The protein below binds the small molecule below.
Small molecule (SMILES): CC(C)C[C@H](NC(=O)OCc1ccccc1)C(=O)N[C@H](CO)C[C@@H]1CCNC1=O

Sequence of chain 1.B:
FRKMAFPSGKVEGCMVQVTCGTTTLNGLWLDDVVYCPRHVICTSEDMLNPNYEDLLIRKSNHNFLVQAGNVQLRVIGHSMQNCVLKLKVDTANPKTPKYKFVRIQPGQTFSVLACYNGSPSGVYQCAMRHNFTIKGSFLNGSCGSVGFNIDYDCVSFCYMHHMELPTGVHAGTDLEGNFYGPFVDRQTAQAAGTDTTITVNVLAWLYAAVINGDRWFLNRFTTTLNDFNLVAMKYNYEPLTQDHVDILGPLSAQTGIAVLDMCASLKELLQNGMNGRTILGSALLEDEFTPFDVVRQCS

Binding-site contacts:
Ligand atom O22 contacts residue GLY141 of chain 1.B at 3.3 Å (h-bond).
Ligand atom C7 contacts residue GLU164 of chain 1.B at 3.0 Å.
Ligand atom N28 contacts residue PHE138 of chain 1.B at 3.4 Å (h-bond).
Ligand atom C12 contacts residue HIS162 of chain 1.B at 3.5 Å.
Ligand atom C24 contacts residue HIS161 of chain 1.B at 3.8 Å.
Ligand atom N19 contacts residue HIS162 of chain 1.B at 2.9 Å (h-bond).
Ligand atom C1 contacts residue THR188 of chain 1.B at 3.8 Å.
Ligand atom C12 contacts residue GLN187 of chain 1.B at 3.5 Å.
Ligand atom C3 contacts residue THR188 of chain 1.B at 3.5 Å.
Ligand atom N28 contacts residue LEU139 of chain 1.B at 3.9 Å.
Ligand atom O22 contacts residue CYS143 of chain 1.B at 2.7 Å (h-bond).
Ligand atom O30 contacts residue HIS161 of chain 1.B at 2.8 Å (h-bond).
Ligand atom O22 contacts residue SER142 of chain 1.B at 3.4 Å (h-bond).
Ligand atom N11 contacts residue GLN187 of chain 1.B at 2.7 Å (h-bond).
Ligand atom C13 contacts residue GLN187 of chain 1.B at 3.2 Å.
Ligand atom C20 contacts residue CYS143 of chain 1.B at 2.8 Å (hydrophobic).
Ligand atom O10 contacts residue MET163 of chain 1.B at 3.4 Å.
Ligand atom C2 contacts residue THR188 of chain 1.B at 3.5 Å.
Ligand atom C26 contacts residue ASN140 of chain 1.B at 3.2 Å.
Ligand atom N19 contacts residue CYS143 of chain 1.B at 3.1 Å (h-bond).
Ligand atom C20 contacts residue HIS162 of chain 1.B at 3.8 Å.
Ligand atom C9 contacts residue GLN187 of chain 1.B at 3.6 Å.
Ligand atom C29 contacts residue HIS161 of chain 1.B at 3.8 Å.
Ligand atom C16 contacts residue ARG186 of chain 1.B at 3.5 Å.
Ligand atom C21 contacts residue CYS143 of chain 1.B at 1.8 Å (hydrophobic).
Ligand atom C29 contacts residue GLU164 of chain 1.B at 3.6 Å.
Ligand atom O30 contacts residue GLU164 of chain 1.B at 3.6 Å.
Ligand atom O8 contacts residue GLN187 of chain 1.B at 3.7 Å.
Ligand atom O30 contacts residue PHE138 of chain 1.B at 3.4 Å.
Ligand atom O10 contacts residue GLU164 of chain 1.B at 3.0 Å (salt-bridge).
Ligand atom C1 contacts residue GLU164 of chain 1.B at 3.8 Å.
Ligand atom C17 contacts residue HIS162 of chain 1.B at 3.7 Å.
Ligand atom C6 contacts residue GLU164 of chain 1.B at 3.7 Å.
Ligand atom O30 contacts residue HIS170 of chain 1.B at 3.6 Å.
Ligand atom N28 contacts residue GLU164 of chain 1.B at 3.2 Å (salt-bridge).
Ligand atom C15 contacts residue HIS39 of chain 1.B at 3.8 Å.
Ligand atom C27 contacts residue ASN140 of chain 1.B at 3.4 Å.
Ligand atom C24 contacts residue CYS143 of chain 1.B at 3.2 Å (hydrophobic).
Ligand atom C3 contacts residue ALA189 of chain 1.B at 3.6 Å (hydrophobic).
Ligand atom C4 contacts residue ALA189 of chain 1.B at 3.7 Å (hydrophobic).